Sequence of chain 1.B:
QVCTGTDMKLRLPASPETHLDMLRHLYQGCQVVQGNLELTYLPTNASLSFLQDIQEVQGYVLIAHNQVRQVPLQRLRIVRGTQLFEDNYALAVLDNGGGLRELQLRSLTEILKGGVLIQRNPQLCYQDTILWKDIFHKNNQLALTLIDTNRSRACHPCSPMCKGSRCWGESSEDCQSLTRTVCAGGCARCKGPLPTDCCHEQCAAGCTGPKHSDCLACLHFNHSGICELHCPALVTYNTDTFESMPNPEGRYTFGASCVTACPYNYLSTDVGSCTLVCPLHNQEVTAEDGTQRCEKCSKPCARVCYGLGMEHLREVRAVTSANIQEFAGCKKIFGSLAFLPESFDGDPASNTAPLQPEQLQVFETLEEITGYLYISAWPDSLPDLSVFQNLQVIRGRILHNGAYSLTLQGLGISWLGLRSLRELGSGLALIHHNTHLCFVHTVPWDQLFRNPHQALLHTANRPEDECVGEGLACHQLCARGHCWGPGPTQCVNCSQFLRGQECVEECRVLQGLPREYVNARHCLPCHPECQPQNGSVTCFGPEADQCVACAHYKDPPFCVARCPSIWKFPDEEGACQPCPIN

A protein and the small-molecule ligand that binds it are described below.
Small molecule (SMILES): CC(=O)N[C@H]1[C@H](O[C@H]2[C@H](O)[C@@H](NC(C)=O)CO[C@@H]2CO)O[C@H](CO)[C@@H](O)[C@@H]1O

Binding-site contacts:
Ligand atom C5 contacts residue ASN548 of chain 1.B at 3.7 Å.
Ligand atom C7 contacts residue ASN548 of chain 1.B at 3.6 Å.
Ligand atom C3 contacts residue ASN548 of chain 1.B at 3.8 Å.
Ligand atom O6 contacts residue PRO546 of chain 1.B at 4.2 Å.
Ligand atom C4 contacts residue ASN548 of chain 1.B at 4.3 Å.
Ligand atom O5 contacts residue ASN548 of chain 1.B at 2.4 Å (h-bond).
Ligand atom N2 contacts residue ASN548 of chain 1.B at 2.9 Å (h-bond).
Ligand atom C1 contacts residue ASN548 of chain 1.B at 1.5 Å.
Ligand atom C2 contacts residue ASN548 of chain 1.B at 2.5 Å.
Ligand atom O7 contacts residue ASN548 of chain 1.B at 3.9 Å.